Binding-site contacts:
Ligand atom C1 contacts residue ASN154 of chain 48.G at 3.4 Å.
Ligand atom C2 contacts residue THR156 of chain 48.G at 4.2 Å.
Ligand atom O5 contacts residue ASN154 of chain 48.G at 4.0 Å.
Ligand atom C1 contacts residue THR156 of chain 48.G at 3.6 Å.
Ligand atom O7 contacts residue ASN154 of chain 48.G at 2.6 Å (h-bond).
Ligand atom C8 contacts residue ASN154 of chain 48.G at 3.6 Å.
Ligand atom C7 contacts residue THR156 of chain 48.G at 3.9 Å.
Ligand atom C2 contacts residue ASN154 of chain 48.G at 3.5 Å.
Ligand atom C8 contacts residue THR156 of chain 48.G at 4.0 Å.
Ligand atom C7 contacts residue ASN154 of chain 48.G at 3.3 Å.
Ligand atom O6 contacts residue MET151 of chain 48.G at 3.4 Å.
Ligand atom C6 contacts residue MET151 of chain 48.G at 4.5 Å (hydrophobic).
Ligand atom N2 contacts residue ASN154 of chain 48.G at 3.8 Å.
Ligand atom N2 contacts residue THR156 of chain 48.G at 3.6 Å (h-bond).

A small-molecule ligand and the protein it binds are described below.
Small molecule (SMILES): CC(=O)N[C@H]1[C@H](O[C@H]2[C@H](O)[C@@H](NC(C)=O)CO[C@@H]2CO)O[C@H](CO)[C@@H](O)[C@@H]1O

Sequence of chain 48.G:
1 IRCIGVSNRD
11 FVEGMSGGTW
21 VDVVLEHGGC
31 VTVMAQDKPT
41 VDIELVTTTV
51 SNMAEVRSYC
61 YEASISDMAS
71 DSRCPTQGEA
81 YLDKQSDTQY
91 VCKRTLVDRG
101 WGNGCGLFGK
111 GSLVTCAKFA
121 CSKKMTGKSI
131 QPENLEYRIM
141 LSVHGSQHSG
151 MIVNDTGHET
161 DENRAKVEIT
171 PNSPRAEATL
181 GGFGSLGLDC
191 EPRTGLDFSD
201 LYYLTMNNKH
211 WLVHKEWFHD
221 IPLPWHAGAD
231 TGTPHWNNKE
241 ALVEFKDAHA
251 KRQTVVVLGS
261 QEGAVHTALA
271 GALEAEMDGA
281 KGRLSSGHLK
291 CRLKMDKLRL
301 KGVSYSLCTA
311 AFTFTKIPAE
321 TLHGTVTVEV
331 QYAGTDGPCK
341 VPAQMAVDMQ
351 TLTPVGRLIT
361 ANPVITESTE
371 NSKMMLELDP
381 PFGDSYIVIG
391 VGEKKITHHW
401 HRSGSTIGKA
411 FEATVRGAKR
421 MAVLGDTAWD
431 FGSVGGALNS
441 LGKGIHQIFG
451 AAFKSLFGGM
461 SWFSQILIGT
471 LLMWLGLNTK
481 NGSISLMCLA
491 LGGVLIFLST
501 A